A small-molecule ligand and the protein it binds are described below.
Small molecule (SMILES): CC(C)=CC[C@@]1(C=O)C=C(CO)C[C@@H]1O

Sequence of chain 1.N:
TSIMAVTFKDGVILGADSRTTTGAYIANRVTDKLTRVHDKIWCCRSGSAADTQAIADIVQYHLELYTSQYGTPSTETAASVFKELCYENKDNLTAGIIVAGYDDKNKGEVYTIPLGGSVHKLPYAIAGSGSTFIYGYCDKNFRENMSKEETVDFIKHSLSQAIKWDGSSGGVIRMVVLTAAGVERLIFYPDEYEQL

Binding-site contacts:
Ligand atom C15 contacts residue THR20 of chain 1.N at 3.8 Å.
Ligand atom C2 contacts residue THR21 of chain 1.N at 4.3 Å.
Ligand atom C2 contacts residue THR20 of chain 1.N at 3.9 Å.
Ligand atom C10 contacts residue THR20 of chain 1.N at 3.7 Å.
Ligand atom C6 contacts residue GLY47 of chain 1.N at 4.0 Å.
Ligand atom C6 contacts residue SER46 of chain 1.N at 4.4 Å.
Ligand atom C7 contacts residue GLY47 of chain 1.N at 4.1 Å.
Ligand atom C10 contacts residue ALA49 of chain 1.N at 3.3 Å (hydrophobic).
Ligand atom C15 contacts residue THR21 of chain 1.N at 3.5 Å.
Ligand atom O1 contacts residue THR1 of chain 1.N at 2.4 Å (h-bond).
Ligand atom C13 contacts residue GLY47 of chain 1.N at 4.2 Å.
Ligand atom C4 contacts residue THR1 of chain 1.N at 1.4 Å.
Ligand atom C8 contacts residue ARG45 of chain 1.N at 4.4 Å.
Ligand atom O5 contacts residue GLY47 of chain 1.N at 3.0 Å (h-bond).
Ligand atom C6 contacts residue LYS33 of chain 1.N at 4.2 Å.
Ligand atom C8 contacts residue ALA49 of chain 1.N at 4.3 Å (hydrophobic).
Ligand atom C3 contacts residue THR1 of chain 1.N at 2.5 Å.
Ligand atom C15 contacts residue THR1 of chain 1.N at 4.3 Å.
Ligand atom C9 contacts residue LYS33 of chain 1.N at 4.1 Å.
Ligand atom C2 contacts residue LYS33 of chain 1.N at 4.3 Å.
Ligand atom C6 contacts residue THR1 of chain 1.N at 3.4 Å.
Ligand atom C2 contacts residue ARG19 of chain 1.N at 3.7 Å.
Ligand atom O14 contacts residue GLY47 of chain 1.N at 3.3 Å (h-bond).
Ligand atom O1 contacts residue ARG19 of chain 1.N at 3.9 Å.
Ligand atom O1 contacts residue THR21 of chain 1.N at 4.4 Å.
Ligand atom C12 contacts residue THR1 of chain 1.N at 4.4 Å.
Ligand atom C8 contacts residue THR20 of chain 1.N at 4.1 Å.
Ligand atom O5 contacts residue THR1 of chain 1.N at 2.5 Å (h-bond).
Ligand atom O5 contacts residue SER46 of chain 1.N at 3.2 Å.
Ligand atom C3 contacts residue GLY47 of chain 1.N at 4.1 Å.
Ligand atom C12 contacts residue GLY47 of chain 1.N at 3.9 Å.
Ligand atom C4 contacts residue GLY47 of chain 1.N at 4.1 Å.
Ligand atom C2 contacts residue THR1 of chain 1.N at 2.9 Å.
Ligand atom O1 contacts residue SER168 of chain 1.N at 3.5 Å (h-bond).
Ligand atom C9 contacts residue ARG45 of chain 1.N at 3.5 Å.
Ligand atom C11 contacts residue THR1 of chain 1.N at 3.6 Å.
Ligand atom C13 contacts residue THR21 of chain 1.N at 3.9 Å.
Ligand atom C7 contacts residue THR20 of chain 1.N at 4.0 Å.
Ligand atom C11 contacts residue GLY47 of chain 1.N at 3.1 Å.
Ligand atom C10 contacts residue ARG45 of chain 1.N at 4.2 Å.